This small molecule binds to this protein.
Small molecule (SMILES): CONC(=O)c1ccc(C)c(Nc2ncnn3cc(C(=O)N[C@@H](C)c4ccccc4)c(C)c23)c1

Binding-site contacts:
Ligand atom N28 contacts residue LEU201 of chain 1.A at 4.3 Å.
Ligand atom C9 contacts residue LEU201 of chain 1.A at 3.5 Å (hydrophobic).
Ligand atom C6 contacts residue TYR264 of chain 1.A at 4.1 Å (hydrophobic).
Ligand atom C3 contacts residue TYR264 of chain 1.A at 4.0 Å (hydrophobic).
Ligand atom C11 contacts residue MET200 of chain 1.A at 4.4 Å (hydrophobic).
Ligand atom C17 contacts residue ASN202 of chain 1.A at 3.9 Å.
Ligand atom C3 contacts residue SER260 of chain 1.A at 4.2 Å.
Ligand atom N30 contacts residue LEU201 of chain 1.A at 3.6 Å (h-bond).
Ligand atom C9 contacts residue ASN202 of chain 1.A at 3.8 Å.
Ligand atom N28 contacts residue MET200 of chain 1.A at 4.3 Å.
Ligand atom C23 contacts residue LEU201 of chain 1.A at 3.7 Å (hydrophobic).
Ligand atom C6 contacts residue SER260 of chain 1.A at 4.0 Å.
Ligand atom C14 contacts residue ASN202 of chain 1.A at 4.4 Å.
Ligand atom C25 contacts residue LEU201 of chain 1.A at 4.1 Å (hydrophobic).
Ligand atom N26 contacts residue ASN202 of chain 1.A at 3.5 Å.
Ligand atom O33 contacts residue MET200 of chain 1.A at 4.0 Å.
Ligand atom C18 contacts residue ASN202 of chain 1.A at 4.0 Å.
Ligand atom O33 contacts residue LEU201 of chain 1.A at 3.5 Å.
Ligand atom C20 contacts residue LEU201 of chain 1.A at 3.5 Å (hydrophobic).
Ligand atom C21 contacts residue ASN202 of chain 1.A at 4.1 Å.
Ligand atom C11 contacts residue LEU201 of chain 1.A at 3.5 Å (hydrophobic).
Ligand atom C12 contacts residue TYR264 of chain 1.A at 4.2 Å (hydrophobic).
Ligand atom N28 contacts residue ASN202 of chain 1.A at 3.5 Å.
Ligand atom C16 contacts residue ASN202 of chain 1.A at 3.9 Å.
Ligand atom C14 contacts residue LEU201 of chain 1.A at 4.3 Å (hydrophobic).
Ligand atom C1 contacts residue TYR264 of chain 1.A at 3.9 Å (hydrophobic).
Ligand atom C5 contacts residue ILE235 of chain 1.A at 4.4 Å (hydrophobic).
Ligand atom N29 contacts residue ASN202 of chain 1.A at 4.3 Å.
Ligand atom N27 contacts residue ASN202 of chain 1.A at 4.0 Å.
Ligand atom C5 contacts residue TYR264 of chain 1.A at 3.8 Å (hydrophobic).
Ligand atom C23 contacts residue ALA261 of chain 1.A at 3.8 Å (hydrophobic).
Ligand atom C2 contacts residue TYR264 of chain 1.A at 3.5 Å (hydrophobic).
Ligand atom N26 contacts residue MET200 of chain 1.A at 4.3 Å.
Ligand atom C9 contacts residue MET200 of chain 1.A at 3.4 Å (hydrophobic).
Ligand atom C11 contacts residue ASN202 of chain 1.A at 4.3 Å.
Ligand atom C23 contacts residue TYR264 of chain 1.A at 4.2 Å (hydrophobic).

Sequence of chain 1.A:
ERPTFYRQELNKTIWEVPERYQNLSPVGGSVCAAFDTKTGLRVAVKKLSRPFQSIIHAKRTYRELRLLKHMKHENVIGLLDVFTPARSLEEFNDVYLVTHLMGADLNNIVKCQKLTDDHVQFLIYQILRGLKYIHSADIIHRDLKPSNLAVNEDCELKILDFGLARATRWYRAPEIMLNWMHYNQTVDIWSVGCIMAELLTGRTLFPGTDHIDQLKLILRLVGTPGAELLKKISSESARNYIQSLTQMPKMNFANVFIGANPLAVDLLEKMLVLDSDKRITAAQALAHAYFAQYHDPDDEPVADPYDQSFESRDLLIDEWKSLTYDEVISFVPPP